Sequence of chain 1.E:
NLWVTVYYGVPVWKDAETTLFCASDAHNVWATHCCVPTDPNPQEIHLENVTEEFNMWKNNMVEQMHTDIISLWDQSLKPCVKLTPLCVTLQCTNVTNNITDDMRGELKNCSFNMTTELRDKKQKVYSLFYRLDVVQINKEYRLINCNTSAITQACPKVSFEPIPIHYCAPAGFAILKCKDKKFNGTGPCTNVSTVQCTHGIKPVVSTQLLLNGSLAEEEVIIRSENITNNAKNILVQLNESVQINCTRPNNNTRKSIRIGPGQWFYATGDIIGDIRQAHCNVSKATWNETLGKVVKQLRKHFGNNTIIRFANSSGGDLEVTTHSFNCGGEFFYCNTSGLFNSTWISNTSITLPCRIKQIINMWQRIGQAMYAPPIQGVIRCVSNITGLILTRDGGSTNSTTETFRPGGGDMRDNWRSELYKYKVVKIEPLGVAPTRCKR

Binding-site contacts:
Ligand atom C1 contacts residue GLN295 of chain 1.E at 3.8 Å.
Ligand atom C7 contacts residue GLN295 of chain 1.E at 3.9 Å.
Ligand atom O7 contacts residue ASN297 of chain 1.E at 3.5 Å (h-bond).
Ligand atom C2 contacts residue GLN295 of chain 1.E at 3.6 Å.
Ligand atom C3 contacts residue GLN295 of chain 1.E at 3.5 Å.
Ligand atom C8 contacts residue GLN295 of chain 1.E at 3.4 Å.
Ligand atom C5 contacts residue ASN297 of chain 1.E at 3.8 Å.
Ligand atom C3 contacts residue ASN297 of chain 1.E at 3.9 Å.
Ligand atom C1 contacts residue ASN297 of chain 1.E at 1.5 Å.
Ligand atom N2 contacts residue GLN295 of chain 1.E at 2.9 Å (h-bond).
Ligand atom O3 contacts residue GLN295 of chain 1.E at 4.1 Å.
Ligand atom C7 contacts residue ASN297 of chain 1.E at 3.4 Å.
Ligand atom N2 contacts residue ASN297 of chain 1.E at 2.9 Å (h-bond).
Ligand atom O5 contacts residue ASN297 of chain 1.E at 2.5 Å (h-bond).
Ligand atom C8 contacts residue SER335 of chain 1.E at 4.2 Å.
Ligand atom O7 contacts residue ASN333 of chain 1.E at 4.1 Å.
Ligand atom C8 contacts residue ASN297 of chain 1.E at 3.8 Å.
Ligand atom C2 contacts residue ASN297 of chain 1.E at 2.5 Å.
Ligand atom C8 contacts residue ASN333 of chain 1.E at 3.9 Å.
Ligand atom C4 contacts residue ASN297 of chain 1.E at 4.3 Å.

The protein below binds the small molecule below.
Small molecule (SMILES): CC(=O)N[C@@H]1[C@@H](O)[C@H](O)[C@@H](CO)O[C@H]1O